Sequence of chain 1.A:
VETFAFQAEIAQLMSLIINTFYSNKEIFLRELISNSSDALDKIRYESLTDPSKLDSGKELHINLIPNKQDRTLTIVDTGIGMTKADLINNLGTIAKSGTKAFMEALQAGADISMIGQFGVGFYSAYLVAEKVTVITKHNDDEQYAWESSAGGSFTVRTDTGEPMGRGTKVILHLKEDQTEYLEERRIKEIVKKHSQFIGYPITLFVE

A small-molecule ligand and the protein it binds are described below.
Small molecule (SMILES): Nc1nc2c3c(F)cccc3nc(Cc3ccc4c(c3)OCO4)n2n1

Binding-site contacts:
Ligand atom N5 contacts residue THR178 of chain 1.A at 3.8 Å.
Ligand atom C19 contacts residue LEU101 of chain 1.A at 3.8 Å (hydrophobic).
Ligand atom C12 contacts residue LEU101 of chain 1.A at 3.9 Å (hydrophobic).
Ligand atom C18 contacts residue PHE132 of chain 1.A at 3.7 Å (hydrophobic).
Ligand atom C12 contacts residue MET92 of chain 1.A at 3.8 Å (hydrophobic).
Ligand atom C19 contacts residue PHE132 of chain 1.A at 3.7 Å (hydrophobic).
Ligand atom C15 contacts residue ILE90 of chain 1.A at 3.7 Å (hydrophobic).
Ligand atom C23 contacts residue LEU101 of chain 1.A at 3.4 Å (hydrophobic).
Ligand atom C17 contacts residue PHE132 of chain 1.A at 3.7 Å (hydrophobic).
Ligand atom C23 contacts residue PHE132 of chain 1.A at 3.6 Å (hydrophobic).
Ligand atom F2 contacts residue ILE90 of chain 1.A at 3.4 Å.
Ligand atom O22 contacts residue TRP156 of chain 1.A at 3.9 Å.
Ligand atom N11 contacts residue LEU101 of chain 1.A at 3.5 Å.
Ligand atom C25 contacts residue LEU101 of chain 1.A at 3.9 Å (hydrophobic).
Ligand atom C24 contacts residue PHE132 of chain 1.A at 3.6 Å (hydrophobic).
Ligand atom C18 contacts residue MET92 of chain 1.A at 3.7 Å (hydrophobic).
Ligand atom N7 contacts residue ASP87 of chain 1.A at 2.8 Å (salt-bridge).
Ligand atom C1 contacts residue MET92 of chain 1.A at 3.5 Å (hydrophobic).
Ligand atom C21 contacts residue TRP156 of chain 1.A at 3.5 Å (hydrophobic).
Ligand atom N7 contacts residue SER46 of chain 1.A at 3.9 Å.
Ligand atom N5 contacts residue ALA49 of chain 1.A at 3.6 Å.
Ligand atom O22 contacts residue LEU101 of chain 1.A at 3.6 Å.
Ligand atom C16 contacts residue ASN45 of chain 1.A at 3.6 Å.
Ligand atom N7 contacts residue THR178 of chain 1.A at 3.7 Å.
Ligand atom C15 contacts residue GLY91 of chain 1.A at 3.4 Å.
Ligand atom C15 contacts residue MET92 of chain 1.A at 3.8 Å (hydrophobic).
Ligand atom C24 contacts residue LEU101 of chain 1.A at 3.7 Å (hydrophobic).
Ligand atom F2 contacts residue ALA49 of chain 1.A at 3.3 Å.
Ligand atom C3 contacts residue MET92 of chain 1.A at 3.6 Å (hydrophobic).
Ligand atom C21 contacts residue PHE132 of chain 1.A at 3.7 Å (hydrophobic).
Ligand atom O22 contacts residue PHE132 of chain 1.A at 3.6 Å.
Ligand atom C1 contacts residue GLY91 of chain 1.A at 3.8 Å.
Ligand atom O20 contacts residue PHE132 of chain 1.A at 3.7 Å.
Ligand atom O20 contacts residue VAL144 of chain 1.A at 3.7 Å.
Ligand atom O20 contacts residue MET92 of chain 1.A at 3.8 Å.
Ligand atom C24 contacts residue TYR133 of chain 1.A at 3.9 Å (hydrophobic).
Ligand atom C13 contacts residue LEU101 of chain 1.A at 3.6 Å (hydrophobic).
Ligand atom C25 contacts residue PHE132 of chain 1.A at 3.5 Å (hydrophobic).
Ligand atom N8 contacts residue ASN45 of chain 1.A at 3.6 Å.
Ligand atom F2 contacts residue GLY91 of chain 1.A at 3.3 Å.